Sequence of chain 1.B:
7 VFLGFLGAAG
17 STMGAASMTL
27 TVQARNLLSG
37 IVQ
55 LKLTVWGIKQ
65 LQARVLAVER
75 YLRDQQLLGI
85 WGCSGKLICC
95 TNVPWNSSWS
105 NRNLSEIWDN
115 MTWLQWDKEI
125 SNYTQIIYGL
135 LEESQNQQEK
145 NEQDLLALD

A small-molecule ligand and the protein it binds are described below.
Small molecule (SMILES): CC(=O)N[C@H]1[C@H](O[C@H]2[C@H](O)[C@@H](NC(C)=O)CO[C@@H]2CO)O[C@H](CO)[C@@H](O[C@@H]2O[C@H](CO)[C@@H](O)[C@H](O)[C@@H]2O)[C@@H]1O

Binding-site contacts:
Ligand atom C8 contacts residue GLY16 of chain 1.B at 2.5 Å.
Ligand atom C7 contacts residue GLY16 of chain 1.B at 2.1 Å.
Ligand atom C2 contacts residue GLY16 of chain 1.B at 3.8 Å.
Ligand atom O6 contacts residue ASN58 of chain 1.A at 3.9 Å.
Ligand atom N2 contacts residue GLY16 of chain 1.B at 3.1 Å (h-bond).
Ligand atom C7 contacts residue ASN58 of chain 1.A at 3.0 Å.
Ligand atom O5 contacts residue ASN58 of chain 1.A at 2.2 Å (h-bond).
Ligand atom N2 contacts residue ASN58 of chain 1.A at 2.6 Å (h-bond).
Ligand atom O7 contacts residue GLY16 of chain 1.B at 2.2 Å (h-bond).
Ligand atom C5 contacts residue ASN58 of chain 1.A at 3.5 Å.
Ligand atom O7 contacts residue THR18 of chain 1.B at 4.0 Å.
Ligand atom O7 contacts residue SER17 of chain 1.B at 2.4 Å.
Ligand atom C7 contacts residue SER17 of chain 1.B at 3.2 Å.
Ligand atom N2 contacts residue SER17 of chain 1.B at 4.4 Å.
Ligand atom C1 contacts residue GLY16 of chain 1.B at 4.0 Å.
Ligand atom C4 contacts residue ASN58 of chain 1.A at 4.1 Å.
Ligand atom C8 contacts residue SER17 of chain 1.B at 2.9 Å.
Ligand atom C8 contacts residue ASN58 of chain 1.A at 4.2 Å.
Ligand atom C1 contacts residue ASN58 of chain 1.A at 1.4 Å.
Ligand atom C2 contacts residue ASN58 of chain 1.A at 2.3 Å.
Ligand atom C3 contacts residue ASN58 of chain 1.A at 3.7 Å.
Ligand atom C6 contacts residue ASN58 of chain 1.A at 4.5 Å.
Ligand atom C1 contacts residue GLU57 of chain 1.A at 4.0 Å.
Ligand atom O7 contacts residue ASN58 of chain 1.A at 3.5 Å (h-bond).

Sequence of chain 1.A:
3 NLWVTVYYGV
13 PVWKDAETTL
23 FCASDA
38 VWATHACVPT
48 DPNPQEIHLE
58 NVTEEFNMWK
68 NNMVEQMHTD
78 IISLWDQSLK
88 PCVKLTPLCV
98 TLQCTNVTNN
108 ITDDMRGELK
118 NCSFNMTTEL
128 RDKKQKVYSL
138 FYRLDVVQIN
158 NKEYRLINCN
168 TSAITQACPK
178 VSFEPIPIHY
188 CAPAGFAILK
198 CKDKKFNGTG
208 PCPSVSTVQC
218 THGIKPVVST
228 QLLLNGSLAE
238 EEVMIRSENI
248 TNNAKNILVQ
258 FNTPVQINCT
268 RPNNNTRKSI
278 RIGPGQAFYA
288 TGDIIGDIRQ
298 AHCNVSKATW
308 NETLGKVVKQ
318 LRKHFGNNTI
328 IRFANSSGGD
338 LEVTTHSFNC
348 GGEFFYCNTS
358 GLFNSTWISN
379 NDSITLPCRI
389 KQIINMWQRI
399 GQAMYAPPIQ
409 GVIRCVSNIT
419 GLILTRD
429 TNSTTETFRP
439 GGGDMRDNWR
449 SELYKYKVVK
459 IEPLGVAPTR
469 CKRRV